Sequence of chain 1.A:
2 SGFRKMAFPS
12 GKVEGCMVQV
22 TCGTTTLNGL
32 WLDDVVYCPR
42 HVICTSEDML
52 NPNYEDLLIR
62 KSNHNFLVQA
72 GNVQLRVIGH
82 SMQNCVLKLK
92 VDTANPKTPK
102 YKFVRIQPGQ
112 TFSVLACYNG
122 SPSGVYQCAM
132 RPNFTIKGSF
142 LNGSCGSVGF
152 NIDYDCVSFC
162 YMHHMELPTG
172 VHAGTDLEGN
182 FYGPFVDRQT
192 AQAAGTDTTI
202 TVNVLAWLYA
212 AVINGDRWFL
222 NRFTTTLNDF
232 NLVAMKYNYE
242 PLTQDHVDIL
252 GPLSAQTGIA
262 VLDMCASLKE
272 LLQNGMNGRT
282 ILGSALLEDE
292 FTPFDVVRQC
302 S

Binding-site contacts:
Ligand atom O contacts residue ASN143 of chain 1.A at 3.3 Å.
Ligand atom O contacts residue MET166 of chain 1.A at 3.4 Å.
Ligand atom CD1 contacts residue GLN190 of chain 1.A at 3.5 Å.
Ligand atom C22 contacts residue ALA192 of chain 1.A at 3.8 Å (hydrophobic).
Ligand atom CB contacts residue GLU167 of chain 1.A at 3.7 Å.
Ligand atom CB contacts residue HIS42 of chain 1.A at 3.6 Å.
Ligand atom CG1 contacts residue ARG189 of chain 1.A at 3.7 Å.
Ligand atom CG2 contacts residue MET166 of chain 1.A at 3.4 Å (hydrophobic).
Ligand atom CB contacts residue GLY144 of chain 1.A at 3.7 Å.
Ligand atom CA contacts residue CYS146 of chain 1.A at 2.9 Å (hydrophobic).
Ligand atom OD1 contacts residue THR27 of chain 1.A at 3.4 Å (h-bond).
Ligand atom C27 contacts residue GLN190 of chain 1.A at 3.8 Å.
Ligand atom O contacts residue CYS146 of chain 1.A at 3.2 Å (h-bond).
Ligand atom CB contacts residue MET166 of chain 1.A at 3.3 Å (hydrophobic).
Ligand atom C27 contacts residue ALA192 of chain 1.A at 3.6 Å (hydrophobic).
Ligand atom C contacts residue GLN190 of chain 1.A at 3.5 Å.
Ligand atom N contacts residue CYS146 of chain 1.A at 2.9 Å (h-bond).
Ligand atom O contacts residue GLU167 of chain 1.A at 2.9 Å (salt-bridge).
Ligand atom O20 contacts residue THR191 of chain 1.A at 3.8 Å.
Ligand atom CM1 contacts residue THR26 of chain 1.A at 3.4 Å.
Ligand atom C1 contacts residue CYS146 of chain 1.A at 1.6 Å (hydrophobic).
Ligand atom CG2 contacts residue GLN193 of chain 1.A at 3.5 Å.
Ligand atom CG1 contacts residue MET166 of chain 1.A at 3.1 Å (hydrophobic).
Ligand atom O contacts residue LEU142 of chain 1.A at 3.6 Å.
Ligand atom O contacts residue GLN190 of chain 1.A at 2.5 Å (h-bond).
Ligand atom CA contacts residue GLU167 of chain 1.A at 3.6 Å.
Ligand atom N contacts residue GLU167 of chain 1.A at 3.0 Å (salt-bridge).
Ligand atom O28 contacts residue PRO169 of chain 1.A at 3.6 Å.
Ligand atom O contacts residue GLY144 of chain 1.A at 2.4 Å (h-bond).
Ligand atom CG2 contacts residue MET50 of chain 1.A at 3.8 Å (hydrophobic).
Ligand atom C contacts residue GLY144 of chain 1.A at 3.5 Å.
Ligand atom O contacts residue SER145 of chain 1.A at 3.0 Å (h-bond).
Ligand atom CG2 contacts residue HIS42 of chain 1.A at 3.7 Å.
Ligand atom CM1 contacts residue HIS42 of chain 1.A at 3.5 Å.
Ligand atom CD1 contacts residue MET166 of chain 1.A at 3.1 Å (hydrophobic).
Ligand atom C26 contacts residue GLN190 of chain 1.A at 3.7 Å.
Ligand atom C27 contacts residue THR191 of chain 1.A at 3.4 Å.
Ligand atom C26 contacts residue THR191 of chain 1.A at 3.6 Å.
Ligand atom C contacts residue CYS146 of chain 1.A at 2.3 Å (hydrophobic).
Ligand atom OD1 contacts residue THR26 of chain 1.A at 3.8 Å.

The protein below binds the small molecule below.
Small molecule (SMILES): CC[C@H](C)[C@H](NC(=O)OCc1ccccc1)C(=O)N[C@@H](CCC(=O)OC)C(=O)N[C@H](C(=O)N[C@@H](CC(=O)OC)C(C)=O)[C@@H](C)O